Binding-site contacts:
Ligand atom O4P contacts residue THR349 of chain 1.G at 3.2 Å (h-bond).
Ligand atom C6 contacts residue THR438 of chain 1.G at 3.4 Å.
Ligand atom O2P contacts residue ARG405 of chain 1.G at 2.7 Å (salt-bridge).
Ligand atom P2 contacts residue THR348 of chain 1.G at 3.5 Å.
Ligand atom C3 contacts residue ARG432 of chain 1.G at 3.3 Å.
Ligand atom O3P contacts residue TRP398 of chain 1.G at 2.6 Å (h-bond).
Ligand atom O6P contacts residue SER353 of chain 1.G at 3.7 Å.
Ligand atom O4 contacts residue GLY434 of chain 1.G at 2.5 Å (h-bond).
Ligand atom C4 contacts residue GLY434 of chain 1.G at 3.2 Å.
Ligand atom O4P contacts residue THR350 of chain 1.G at 2.8 Å (h-bond).
Ligand atom O2 contacts residue LEU347 of chain 1.G at 3.6 Å.
Ligand atom O6 contacts residue THR349 of chain 1.G at 3.2 Å (h-bond).
Ligand atom O2 contacts residue GLY430 of chain 1.G at 3.3 Å (h-bond).
Ligand atom P2 contacts residue SER353 of chain 1.G at 3.6 Å.
Ligand atom O1P contacts residue PRO433 of chain 1.G at 3.5 Å.
Ligand atom O4 contacts residue THR438 of chain 1.G at 3.5 Å (h-bond).
Ligand atom O5P contacts residue THR348 of chain 1.G at 2.5 Å (h-bond).
Ligand atom O6 contacts residue THR348 of chain 1.G at 3.5 Å.
Ligand atom O3 contacts residue GLY430 of chain 1.G at 3.2 Å.
Ligand atom O6P contacts residue SER435 of chain 1.G at 3.2 Å (h-bond).
Ligand atom C6 contacts residue SER353 of chain 1.G at 3.7 Å.
Ligand atom O1 contacts residue GLY434 of chain 1.G at 3.8 Å.
Ligand atom C5 contacts residue GLY434 of chain 1.G at 3.4 Å.
Ligand atom O6P contacts residue GLY436 of chain 1.G at 2.8 Å (h-bond).
Ligand atom P2 contacts residue SER435 of chain 1.G at 3.5 Å.
Ligand atom O4P contacts residue THR348 of chain 1.G at 3.6 Å.
Ligand atom P2 contacts residue THR349 of chain 1.G at 3.7 Å.
Ligand atom C3 contacts residue GLY434 of chain 1.G at 3.3 Å.
Ligand atom O5 contacts residue LEU347 of chain 1.G at 3.7 Å.
Ligand atom O3P contacts residue ARG405 of chain 1.G at 2.8 Å (salt-bridge).
Ligand atom O5P contacts residue SER353 of chain 1.G at 2.7 Å (h-bond).
Ligand atom C6 contacts residue LEU347 of chain 1.G at 3.6 Å (hydrophobic).
Ligand atom O4P contacts residue SER435 of chain 1.G at 2.9 Å (h-bond).
Ligand atom O3 contacts residue ARG432 of chain 1.G at 2.5 Å (salt-bridge).
Ligand atom P1 contacts residue ARG405 of chain 1.G at 3.6 Å.
Ligand atom O4 contacts residue TYR437 of chain 1.G at 2.8 Å (h-bond).
Ligand atom O4 contacts residue SER435 of chain 1.G at 3.8 Å.
Ligand atom O1P contacts residue GLY434 of chain 1.G at 2.9 Å (h-bond).
Ligand atom O5P contacts residue ARG352 of chain 1.G at 3.7 Å.
Ligand atom O4 contacts residue GLY436 of chain 1.G at 3.7 Å.

The small molecule below binds the protein below.
Small molecule (SMILES): O=P(O)(O)OC[C@H]1O[C@](O)(COP(=O)(O)O)[C@@H](O)[C@@H]1O

Sequence of chain 1.G:
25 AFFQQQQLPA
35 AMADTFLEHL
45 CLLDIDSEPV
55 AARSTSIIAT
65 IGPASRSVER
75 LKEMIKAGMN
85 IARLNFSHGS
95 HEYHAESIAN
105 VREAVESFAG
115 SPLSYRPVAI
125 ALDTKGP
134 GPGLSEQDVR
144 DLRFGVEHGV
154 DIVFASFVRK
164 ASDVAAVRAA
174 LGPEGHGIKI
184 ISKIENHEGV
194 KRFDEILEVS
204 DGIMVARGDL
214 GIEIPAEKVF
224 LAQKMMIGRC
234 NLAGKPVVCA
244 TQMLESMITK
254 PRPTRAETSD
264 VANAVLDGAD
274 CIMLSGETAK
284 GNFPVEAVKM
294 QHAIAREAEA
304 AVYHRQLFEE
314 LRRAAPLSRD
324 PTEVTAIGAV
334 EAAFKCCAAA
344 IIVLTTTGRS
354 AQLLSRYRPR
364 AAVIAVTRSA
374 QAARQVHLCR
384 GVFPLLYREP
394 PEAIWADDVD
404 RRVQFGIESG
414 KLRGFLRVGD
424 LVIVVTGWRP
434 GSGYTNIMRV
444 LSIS